Sequence of chain 1.F:
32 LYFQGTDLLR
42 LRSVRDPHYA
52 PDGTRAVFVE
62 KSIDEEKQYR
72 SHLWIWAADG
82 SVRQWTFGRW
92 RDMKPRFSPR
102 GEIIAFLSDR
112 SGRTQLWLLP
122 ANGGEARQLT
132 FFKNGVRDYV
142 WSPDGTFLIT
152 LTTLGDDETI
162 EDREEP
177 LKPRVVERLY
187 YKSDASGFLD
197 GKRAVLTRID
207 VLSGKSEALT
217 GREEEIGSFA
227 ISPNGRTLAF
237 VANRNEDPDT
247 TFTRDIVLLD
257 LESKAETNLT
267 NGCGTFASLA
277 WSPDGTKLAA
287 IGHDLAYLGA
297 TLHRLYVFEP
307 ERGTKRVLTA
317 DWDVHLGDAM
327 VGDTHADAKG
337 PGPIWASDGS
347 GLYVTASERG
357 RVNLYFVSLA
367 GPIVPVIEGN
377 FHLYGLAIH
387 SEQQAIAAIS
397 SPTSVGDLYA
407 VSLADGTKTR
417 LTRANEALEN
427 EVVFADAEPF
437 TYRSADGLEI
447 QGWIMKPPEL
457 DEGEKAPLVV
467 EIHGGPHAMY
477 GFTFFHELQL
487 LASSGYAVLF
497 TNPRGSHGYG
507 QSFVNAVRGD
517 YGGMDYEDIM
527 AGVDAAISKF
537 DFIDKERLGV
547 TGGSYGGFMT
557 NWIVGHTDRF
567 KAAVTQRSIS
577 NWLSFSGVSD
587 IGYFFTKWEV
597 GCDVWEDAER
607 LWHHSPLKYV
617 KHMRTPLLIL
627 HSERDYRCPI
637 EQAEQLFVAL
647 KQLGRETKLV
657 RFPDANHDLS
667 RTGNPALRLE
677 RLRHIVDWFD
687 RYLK

The small molecule below binds the protein below.
Small molecule (SMILES): C[C@H](N)C(=O)O

Binding-site contacts:
Ligand atom CB contacts residue ARG677 of chain 1.F at 2.9 Å.
Ligand atom CA contacts residue GLN572 of chain 1.F at 4.0 Å.
Ligand atom O contacts residue HIS627 of chain 1.F at 3.3 Å (h-bond).
Ligand atom O contacts residue GLN572 of chain 1.F at 3.7 Å.
Ligand atom OXT contacts residue PHE658 of chain 1.F at 3.7 Å.
Ligand atom CB contacts residue ARG573 of chain 1.F at 3.0 Å.
Ligand atom C contacts residue LEU665 of chain 1.F at 4.2 Å (hydrophobic).
Ligand atom C contacts residue LEU626 of chain 1.F at 4.0 Å (hydrophobic).
Ligand atom N contacts residue ARG677 of chain 1.F at 4.3 Å.
Ligand atom O contacts residue LEU626 of chain 1.F at 2.9 Å (h-bond).
Ligand atom CA contacts residue ARG677 of chain 1.F at 4.1 Å.
Ligand atom OXT contacts residue LEU626 of chain 1.F at 4.4 Å.
Ligand atom C contacts residue HIS627 of chain 1.F at 4.1 Å.
Ligand atom C contacts residue ARG677 of chain 1.F at 4.4 Å.
Ligand atom N contacts residue HIS663 of chain 1.F at 4.1 Å.
Ligand atom N contacts residue LEU665 of chain 1.F at 3.6 Å.
Ligand atom OXT contacts residue SER628 of chain 1.F at 3.5 Å (h-bond).
Ligand atom OXT contacts residue LEU665 of chain 1.F at 3.2 Å.
Ligand atom N contacts residue SER666 of chain 1.F at 4.0 Å.
Ligand atom OXT contacts residue HIS627 of chain 1.F at 4.1 Å.
Ligand atom CA contacts residue ARG573 of chain 1.F at 3.5 Å.
Ligand atom C contacts residue SER628 of chain 1.F at 4.5 Å.
Ligand atom CB contacts residue GLN572 of chain 1.F at 3.1 Å.
Ligand atom C contacts residue GLN572 of chain 1.F at 4.3 Å.
Ligand atom OXT contacts residue ARG677 of chain 1.F at 4.4 Å.
Ligand atom O contacts residue ARG573 of chain 1.F at 3.5 Å (salt-bridge).
Ligand atom C contacts residue ARG573 of chain 1.F at 4.2 Å.
Ligand atom N contacts residue ARG573 of chain 1.F at 3.6 Å.